Sequence of chain 1.B:
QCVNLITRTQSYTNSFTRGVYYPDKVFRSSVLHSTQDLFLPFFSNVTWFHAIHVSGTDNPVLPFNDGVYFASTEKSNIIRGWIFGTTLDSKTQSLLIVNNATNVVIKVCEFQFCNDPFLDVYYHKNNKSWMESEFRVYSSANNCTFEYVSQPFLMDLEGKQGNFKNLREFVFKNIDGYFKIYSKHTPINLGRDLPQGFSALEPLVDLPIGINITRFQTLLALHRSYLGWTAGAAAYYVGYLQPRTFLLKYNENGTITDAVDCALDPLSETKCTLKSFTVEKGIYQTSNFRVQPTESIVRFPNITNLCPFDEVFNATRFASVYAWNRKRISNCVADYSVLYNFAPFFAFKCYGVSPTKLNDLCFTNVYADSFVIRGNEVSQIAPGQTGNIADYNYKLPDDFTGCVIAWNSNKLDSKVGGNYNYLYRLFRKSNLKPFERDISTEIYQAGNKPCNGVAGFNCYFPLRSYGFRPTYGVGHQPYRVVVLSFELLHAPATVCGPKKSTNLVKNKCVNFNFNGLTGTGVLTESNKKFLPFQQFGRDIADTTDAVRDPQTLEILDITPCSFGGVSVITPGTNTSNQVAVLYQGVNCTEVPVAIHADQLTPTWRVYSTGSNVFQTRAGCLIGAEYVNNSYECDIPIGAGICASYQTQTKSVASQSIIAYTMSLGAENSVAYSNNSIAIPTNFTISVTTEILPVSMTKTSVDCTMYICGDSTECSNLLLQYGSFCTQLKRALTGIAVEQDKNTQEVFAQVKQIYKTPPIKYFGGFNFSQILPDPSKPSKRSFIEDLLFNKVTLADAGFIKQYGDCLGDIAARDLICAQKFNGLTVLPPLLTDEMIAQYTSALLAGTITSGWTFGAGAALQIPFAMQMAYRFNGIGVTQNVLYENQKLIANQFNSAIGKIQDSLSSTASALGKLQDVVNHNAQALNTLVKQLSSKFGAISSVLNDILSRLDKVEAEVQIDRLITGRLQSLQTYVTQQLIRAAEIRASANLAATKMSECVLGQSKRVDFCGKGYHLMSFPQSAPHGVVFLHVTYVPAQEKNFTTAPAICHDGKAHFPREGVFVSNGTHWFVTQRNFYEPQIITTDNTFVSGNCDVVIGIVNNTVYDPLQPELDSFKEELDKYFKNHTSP

This small molecule binds to this protein.
Small molecule (SMILES): CC(=O)N[C@H]1[C@H](O[C@H]2[C@H](O)[C@@H](NC(C)=O)CO[C@@H]2CO[C@@H]2O[C@@H](C)[C@@H](O)[C@@H](O)[C@@H]2O)O[C@H](CO)[C@@H](O)[C@@H]1O

Binding-site contacts:
Ligand atom O7 contacts residue ASN1071 of chain 1.B at 3.4 Å (h-bond).
Ligand atom C4 contacts residue ASN1071 of chain 1.B at 4.2 Å.
Ligand atom C2 contacts residue ASN1071 of chain 1.B at 4.1 Å.
Ligand atom O5 contacts residue ASN1071 of chain 1.B at 2.3 Å (h-bond).
Ligand atom C1 contacts residue ASN1071 of chain 1.B at 1.4 Å.
Ligand atom C8 contacts residue GLU1069 of chain 1.B at 3.6 Å.
Ligand atom O4 contacts residue ALA703 of chain 1.B at 4.4 Å.
Ligand atom N2 contacts residue ASN1071 of chain 1.B at 3.0 Å (h-bond).
Ligand atom C2 contacts residue ASN1071 of chain 1.B at 2.5 Å.
Ligand atom C8 contacts residue ASN1071 of chain 1.B at 4.0 Å.
Ligand atom C3 contacts residue ASN1071 of chain 1.B at 3.8 Å.
Ligand atom C5 contacts residue ALA703 of chain 1.B at 4.1 Å (hydrophobic).
Ligand atom O2 contacts residue ASN1071 of chain 1.B at 4.4 Å.
Ligand atom C3 contacts residue ALA703 of chain 1.B at 4.4 Å (hydrophobic).
Ligand atom C5 contacts residue ASN1071 of chain 1.B at 3.7 Å.
Ligand atom C7 contacts residue ASN1071 of chain 1.B at 3.4 Å.
Ligand atom O7 contacts residue ALA703 of chain 1.B at 4.2 Å.